Binding-site contacts:
Ligand atom O7 contacts residue ILE356 of chain 4.A at 4.3 Å.
Ligand atom O6 contacts residue ASN64 of chain 4.A at 4.4 Å.
Ligand atom O5 contacts residue THR66 of chain 4.A at 4.3 Å.
Ligand atom C8 contacts residue ILE387 of chain 4.A at 3.9 Å (hydrophobic).
Ligand atom O5 contacts residue ASN64 of chain 4.A at 3.2 Å (h-bond).
Ligand atom N2 contacts residue ILE356 of chain 4.A at 3.6 Å.
Ligand atom N2 contacts residue ASN64 of chain 4.A at 4.2 Å.
Ligand atom C8 contacts residue ILE356 of chain 4.A at 3.5 Å (hydrophobic).
Ligand atom O1 contacts residue ASN64 of chain 4.A at 3.5 Å (h-bond).
Ligand atom C7 contacts residue ILE356 of chain 4.A at 3.9 Å (hydrophobic).
Ligand atom C1 contacts residue ASN64 of chain 4.A at 2.8 Å.
Ligand atom C2 contacts residue ASN64 of chain 4.A at 3.9 Å.
Ligand atom O1 contacts residue ILE356 of chain 4.A at 4.4 Å.

A protein and the small-molecule ligand that binds it are described below.
Small molecule (SMILES): CC(=O)N[C@@H]1[C@@H](O)[C@H](O)[C@@H](CO)O[C@@H]1O

Sequence of chain 4.A:
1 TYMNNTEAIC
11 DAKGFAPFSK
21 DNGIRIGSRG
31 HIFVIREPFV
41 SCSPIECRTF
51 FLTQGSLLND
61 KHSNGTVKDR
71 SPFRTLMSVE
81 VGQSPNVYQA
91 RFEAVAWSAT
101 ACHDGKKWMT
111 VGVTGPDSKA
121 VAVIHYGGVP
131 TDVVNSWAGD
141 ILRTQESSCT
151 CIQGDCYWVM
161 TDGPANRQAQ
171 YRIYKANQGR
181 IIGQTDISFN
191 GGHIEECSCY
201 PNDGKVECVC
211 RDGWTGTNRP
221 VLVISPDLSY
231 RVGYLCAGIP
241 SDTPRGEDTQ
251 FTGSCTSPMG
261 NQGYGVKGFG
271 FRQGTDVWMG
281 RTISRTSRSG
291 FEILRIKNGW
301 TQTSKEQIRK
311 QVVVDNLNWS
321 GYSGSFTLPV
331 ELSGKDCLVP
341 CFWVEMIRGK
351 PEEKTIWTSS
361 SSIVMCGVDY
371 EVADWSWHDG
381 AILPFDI